Sequence of chain 1.A:
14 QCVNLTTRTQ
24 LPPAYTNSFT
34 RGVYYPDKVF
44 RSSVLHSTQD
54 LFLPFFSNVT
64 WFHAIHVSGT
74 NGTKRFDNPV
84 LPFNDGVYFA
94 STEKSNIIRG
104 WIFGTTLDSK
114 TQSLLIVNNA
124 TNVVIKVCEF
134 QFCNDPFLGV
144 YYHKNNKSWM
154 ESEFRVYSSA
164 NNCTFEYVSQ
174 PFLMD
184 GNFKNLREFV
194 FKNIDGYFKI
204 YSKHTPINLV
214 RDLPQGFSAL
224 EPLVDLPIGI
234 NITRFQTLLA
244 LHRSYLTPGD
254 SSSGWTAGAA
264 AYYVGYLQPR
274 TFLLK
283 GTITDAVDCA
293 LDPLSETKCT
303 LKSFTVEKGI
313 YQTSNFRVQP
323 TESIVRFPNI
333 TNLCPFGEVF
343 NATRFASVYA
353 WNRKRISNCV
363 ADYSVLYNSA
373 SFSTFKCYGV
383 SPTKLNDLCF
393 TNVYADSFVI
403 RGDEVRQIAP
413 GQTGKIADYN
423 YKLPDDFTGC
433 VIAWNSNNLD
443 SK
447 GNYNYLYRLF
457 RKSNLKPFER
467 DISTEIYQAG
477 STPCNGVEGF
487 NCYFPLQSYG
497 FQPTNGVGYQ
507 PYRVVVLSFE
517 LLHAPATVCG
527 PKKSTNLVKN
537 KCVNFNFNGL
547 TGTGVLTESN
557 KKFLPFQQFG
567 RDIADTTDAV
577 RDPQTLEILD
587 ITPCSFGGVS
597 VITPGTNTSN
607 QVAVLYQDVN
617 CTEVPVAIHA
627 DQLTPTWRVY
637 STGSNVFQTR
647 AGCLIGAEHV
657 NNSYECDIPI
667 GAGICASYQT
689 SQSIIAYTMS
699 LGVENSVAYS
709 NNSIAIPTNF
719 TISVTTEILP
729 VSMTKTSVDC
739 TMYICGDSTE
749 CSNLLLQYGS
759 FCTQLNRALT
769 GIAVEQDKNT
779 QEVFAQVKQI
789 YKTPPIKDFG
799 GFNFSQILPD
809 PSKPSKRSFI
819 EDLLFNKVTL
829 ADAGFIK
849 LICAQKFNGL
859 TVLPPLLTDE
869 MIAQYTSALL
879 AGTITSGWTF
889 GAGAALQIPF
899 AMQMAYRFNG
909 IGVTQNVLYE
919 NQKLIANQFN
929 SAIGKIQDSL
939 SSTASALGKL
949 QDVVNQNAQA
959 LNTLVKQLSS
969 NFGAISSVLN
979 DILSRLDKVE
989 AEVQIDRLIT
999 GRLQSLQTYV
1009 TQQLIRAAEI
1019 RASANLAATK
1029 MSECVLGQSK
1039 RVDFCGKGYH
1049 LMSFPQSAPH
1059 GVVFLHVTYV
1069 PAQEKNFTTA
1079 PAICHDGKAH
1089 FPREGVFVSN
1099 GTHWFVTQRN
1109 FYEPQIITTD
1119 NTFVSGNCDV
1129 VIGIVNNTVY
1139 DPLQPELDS

Binding-site contacts:
Ligand atom O7 contacts residue GLN580 of chain 1.A at 3.8 Å.
Ligand atom C1 contacts residue ASN331 of chain 1.A at 1.4 Å.
Ligand atom C4 contacts residue GLN580 of chain 1.A at 3.6 Å.
Ligand atom C6 contacts residue LEU582 of chain 1.A at 3.8 Å (hydrophobic).
Ligand atom O4 contacts residue LEU582 of chain 1.A at 4.2 Å.
Ligand atom O6 contacts residue GLN580 of chain 1.A at 4.3 Å.
Ligand atom O7 contacts residue ASN331 of chain 1.A at 3.5 Å (h-bond).
Ligand atom C3 contacts residue GLN580 of chain 1.A at 3.8 Å.
Ligand atom C3 contacts residue ASN331 of chain 1.A at 3.8 Å.
Ligand atom C5 contacts residue LEU582 of chain 1.A at 4.3 Å (hydrophobic).
Ligand atom C4 contacts residue ASN331 of chain 1.A at 4.3 Å.
Ligand atom C4 contacts residue LEU582 of chain 1.A at 3.9 Å (hydrophobic).
Ligand atom C6 contacts residue PRO579 of chain 1.A at 4.0 Å (hydrophobic).
Ligand atom C5 contacts residue GLN580 of chain 1.A at 4.3 Å.
Ligand atom C8 contacts residue ASN331 of chain 1.A at 4.4 Å.
Ligand atom O6 contacts residue LEU582 of chain 1.A at 3.4 Å.
Ligand atom C2 contacts residue GLN580 of chain 1.A at 3.4 Å.
Ligand atom O6 contacts residue PRO579 of chain 1.A at 2.6 Å (h-bond).
Ligand atom N2 contacts residue ASN331 of chain 1.A at 2.9 Å (h-bond).
Ligand atom O5 contacts residue GLN580 of chain 1.A at 3.9 Å.
Ligand atom C5 contacts residue ASN331 of chain 1.A at 3.8 Å.
Ligand atom C7 contacts residue ASN331 of chain 1.A at 3.4 Å.
Ligand atom O5 contacts residue ASN331 of chain 1.A at 2.5 Å (h-bond).
Ligand atom O6 contacts residue ASN331 of chain 1.A at 4.3 Å.
Ligand atom C2 contacts residue ASN331 of chain 1.A at 2.5 Å.
Ligand atom N2 contacts residue GLN580 of chain 1.A at 4.4 Å.
Ligand atom O3 contacts residue GLN580 of chain 1.A at 3.8 Å.
Ligand atom C1 contacts residue GLN580 of chain 1.A at 4.1 Å.
Ligand atom O5 contacts residue PRO579 of chain 1.A at 4.0 Å.

A protein and the small-molecule ligand that binds it are described below.
Small molecule (SMILES): CC(=O)N[C@@H]1[C@@H](O)[C@H](O)[C@@H](CO)O[C@H]1O